Sequence of chain 1.B:
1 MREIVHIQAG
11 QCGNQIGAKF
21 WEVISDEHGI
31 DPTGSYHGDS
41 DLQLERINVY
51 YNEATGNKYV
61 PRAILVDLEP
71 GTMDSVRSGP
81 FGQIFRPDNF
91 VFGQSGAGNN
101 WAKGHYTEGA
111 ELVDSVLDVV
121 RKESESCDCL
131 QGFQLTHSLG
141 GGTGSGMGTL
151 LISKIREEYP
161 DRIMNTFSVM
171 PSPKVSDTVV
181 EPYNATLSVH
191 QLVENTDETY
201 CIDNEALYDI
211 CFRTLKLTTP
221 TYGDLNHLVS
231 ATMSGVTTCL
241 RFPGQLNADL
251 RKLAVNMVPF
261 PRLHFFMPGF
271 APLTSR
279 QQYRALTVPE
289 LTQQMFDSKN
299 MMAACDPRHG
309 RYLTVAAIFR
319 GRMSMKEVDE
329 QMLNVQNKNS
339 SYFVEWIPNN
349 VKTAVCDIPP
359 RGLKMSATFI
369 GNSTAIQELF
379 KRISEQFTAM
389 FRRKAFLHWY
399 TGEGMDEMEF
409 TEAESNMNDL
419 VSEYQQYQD

A small-molecule ligand and the protein it binds are described below.
Small molecule (SMILES): CNc1ccccc1S(C)(=O)=O

Binding-site contacts:
Ligand atom C7 contacts residue GLY235 of chain 1.B at 4.0 Å.
Ligand atom C5 contacts residue GLU27 of chain 1.B at 3.8 Å.
Ligand atom C contacts residue PHE270 of chain 1.B at 3.3 Å (hydrophobic).
Ligand atom C3 contacts residue PRO358 of chain 1.B at 3.9 Å (hydrophobic).
Ligand atom C6 contacts residue ALA231 of chain 1.B at 3.9 Å (hydrophobic).
Ligand atom O1 contacts residue SER364 of chain 1.B at 4.1 Å.
Ligand atom C7 contacts residue THR366 of chain 1.B at 3.3 Å.
Ligand atom O contacts residue PRO358 of chain 1.B at 3.1 Å.
Ligand atom C4 contacts residue ALA231 of chain 1.B at 3.9 Å (hydrophobic).
Ligand atom C4 contacts residue PRO358 of chain 1.B at 3.7 Å (hydrophobic).
Ligand atom C3 contacts residue ALA231 of chain 1.B at 3.8 Å (hydrophobic).
Ligand atom O1 contacts residue PRO358 of chain 1.B at 3.8 Å.
Ligand atom C7 contacts residue ALA231 of chain 1.B at 3.3 Å (hydrophobic).
Ligand atom C1 contacts residue PRO358 of chain 1.B at 3.7 Å (hydrophobic).
Ligand atom O contacts residue SER364 of chain 1.B at 2.6 Å (h-bond).
Ligand atom O1 contacts residue ARG318 of chain 1.B at 2.8 Å (salt-bridge).
Ligand atom C4 contacts residue SER234 of chain 1.B at 3.8 Å.
Ligand atom S contacts residue ALA231 of chain 1.B at 4.1 Å.
Ligand atom C1 contacts residue ALA231 of chain 1.B at 3.6 Å (hydrophobic).
Ligand atom C2 contacts residue ALA231 of chain 1.B at 3.5 Å (hydrophobic).
Ligand atom C5 contacts residue ARG318 of chain 1.B at 3.6 Å.
Ligand atom C5 contacts residue ALA231 of chain 1.B at 3.8 Å (hydrophobic).
Ligand atom O1 contacts residue GLY235 of chain 1.B at 3.3 Å.
Ligand atom N contacts residue ALA231 of chain 1.B at 4.0 Å.
Ligand atom O1 contacts residue SER234 of chain 1.B at 4.1 Å.
Ligand atom C5 contacts residue PRO358 of chain 1.B at 3.5 Å (hydrophobic).
Ligand atom C7 contacts residue PHE270 of chain 1.B at 3.5 Å (hydrophobic).
Ligand atom C4 contacts residue VAL23 of chain 1.B at 4.0 Å (hydrophobic).
Ligand atom C5 contacts residue SER234 of chain 1.B at 3.5 Å.
Ligand atom S contacts residue PRO358 of chain 1.B at 3.5 Å.
Ligand atom C2 contacts residue PRO358 of chain 1.B at 3.9 Å (hydrophobic).
Ligand atom C contacts residue PRO272 of chain 1.B at 4.0 Å (hydrophobic).
Ligand atom S contacts residue ARG318 of chain 1.B at 4.0 Å.
Ligand atom N contacts residue PHE270 of chain 1.B at 3.6 Å.
Ligand atom O1 contacts residue THR366 of chain 1.B at 3.6 Å.
Ligand atom C6 contacts residue PRO358 of chain 1.B at 3.3 Å (hydrophobic).
Ligand atom S contacts residue SER364 of chain 1.B at 3.8 Å.
Ligand atom S contacts residue THR366 of chain 1.B at 3.9 Å.
Ligand atom C4 contacts residue GLU27 of chain 1.B at 3.5 Å.
Ligand atom C contacts residue LEU361 of chain 1.B at 3.9 Å (hydrophobic).